Binding-site contacts:
Ligand atom O7 contacts residue ASN332 of chain 1.A at 3.1 Å (h-bond).
Ligand atom C5 contacts residue SER334 of chain 1.A at 4.4 Å.
Ligand atom O5 contacts residue VAL335 of chain 1.A at 3.7 Å.
Ligand atom C6 contacts residue VAL335 of chain 1.A at 4.4 Å (hydrophobic).
Ligand atom O5 contacts residue SER334 of chain 1.A at 4.4 Å.
Ligand atom C5 contacts residue ASN332 of chain 1.A at 3.7 Å.
Ligand atom C6 contacts residue SER334 of chain 1.A at 4.5 Å.
Ligand atom C3 contacts residue ASN332 of chain 1.A at 3.9 Å.
Ligand atom O5 contacts residue ASN332 of chain 1.A at 2.4 Å (h-bond).
Ligand atom C4 contacts residue ASN332 of chain 1.A at 4.3 Å.
Ligand atom C1 contacts residue ASN332 of chain 1.A at 1.5 Å.
Ligand atom C7 contacts residue ASN332 of chain 1.A at 3.2 Å.
Ligand atom N2 contacts residue ASN332 of chain 1.A at 3.0 Å (h-bond).
Ligand atom O6 contacts residue VAL335 of chain 1.A at 4.2 Å.
Ligand atom C8 contacts residue ASN332 of chain 1.A at 4.4 Å.
Ligand atom C2 contacts residue ASN332 of chain 1.A at 2.5 Å.

A protein and the small-molecule ligand that binds it are described below.
Small molecule (SMILES): CC(=O)N[C@H]1[C@H](O[C@H]2[C@H](O)[C@@H](NC(C)=O)CO[C@@H]2CO)O[C@H](CO)[C@@H](O)[C@@H]1O

Sequence of chain 1.A:
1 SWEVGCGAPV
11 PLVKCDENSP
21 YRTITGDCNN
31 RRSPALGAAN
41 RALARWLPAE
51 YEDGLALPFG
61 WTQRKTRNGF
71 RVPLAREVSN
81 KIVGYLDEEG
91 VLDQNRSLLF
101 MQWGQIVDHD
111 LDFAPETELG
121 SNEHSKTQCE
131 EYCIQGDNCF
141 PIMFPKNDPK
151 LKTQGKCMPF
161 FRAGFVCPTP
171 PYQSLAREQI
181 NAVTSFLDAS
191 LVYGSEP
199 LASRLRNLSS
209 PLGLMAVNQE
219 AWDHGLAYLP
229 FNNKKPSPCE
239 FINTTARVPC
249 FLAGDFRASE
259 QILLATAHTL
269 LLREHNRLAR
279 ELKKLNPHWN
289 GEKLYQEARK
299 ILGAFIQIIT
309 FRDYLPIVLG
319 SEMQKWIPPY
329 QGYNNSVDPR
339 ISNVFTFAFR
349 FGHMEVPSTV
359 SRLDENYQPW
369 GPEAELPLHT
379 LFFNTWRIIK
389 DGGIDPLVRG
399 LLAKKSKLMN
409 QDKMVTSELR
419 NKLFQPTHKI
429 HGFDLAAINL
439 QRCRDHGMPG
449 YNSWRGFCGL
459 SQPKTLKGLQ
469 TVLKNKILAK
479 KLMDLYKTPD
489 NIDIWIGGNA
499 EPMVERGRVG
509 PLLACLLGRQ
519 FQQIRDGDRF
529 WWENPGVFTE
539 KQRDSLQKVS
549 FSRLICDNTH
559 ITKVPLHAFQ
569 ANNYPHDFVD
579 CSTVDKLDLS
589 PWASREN